Binding-site contacts:
Ligand atom N2 contacts residue ASN122 of chain 1.K at 2.9 Å (h-bond).
Ligand atom O5 contacts residue ASN122 of chain 1.K at 2.4 Å (h-bond).
Ligand atom N2 contacts residue THR124 of chain 1.K at 4.1 Å.
Ligand atom C8 contacts residue ASN122 of chain 1.K at 4.5 Å.
Ligand atom C1 contacts residue ASN125 of chain 1.K at 4.0 Å.
Ligand atom C4 contacts residue ASN122 of chain 1.K at 4.3 Å.
Ligand atom C6 contacts residue VAL171 of chain 1.K at 4.1 Å (hydrophobic).
Ligand atom C7 contacts residue ASN122 of chain 1.K at 3.5 Å.
Ligand atom O5 contacts residue ASN125 of chain 1.K at 4.1 Å.
Ligand atom C1 contacts residue ASN122 of chain 1.K at 1.5 Å.
Ligand atom O7 contacts residue ASN122 of chain 1.K at 3.6 Å.
Ligand atom C2 contacts residue ASN122 of chain 1.K at 2.5 Å.
Ligand atom C5 contacts residue ASN125 of chain 1.K at 4.2 Å.
Ligand atom C5 contacts residue ASN122 of chain 1.K at 3.7 Å.
Ligand atom C8 contacts residue ALA123 of chain 1.K at 3.9 Å (hydrophobic).
Ligand atom C3 contacts residue ASN122 of chain 1.K at 3.8 Å.

Sequence of chain 1.K:
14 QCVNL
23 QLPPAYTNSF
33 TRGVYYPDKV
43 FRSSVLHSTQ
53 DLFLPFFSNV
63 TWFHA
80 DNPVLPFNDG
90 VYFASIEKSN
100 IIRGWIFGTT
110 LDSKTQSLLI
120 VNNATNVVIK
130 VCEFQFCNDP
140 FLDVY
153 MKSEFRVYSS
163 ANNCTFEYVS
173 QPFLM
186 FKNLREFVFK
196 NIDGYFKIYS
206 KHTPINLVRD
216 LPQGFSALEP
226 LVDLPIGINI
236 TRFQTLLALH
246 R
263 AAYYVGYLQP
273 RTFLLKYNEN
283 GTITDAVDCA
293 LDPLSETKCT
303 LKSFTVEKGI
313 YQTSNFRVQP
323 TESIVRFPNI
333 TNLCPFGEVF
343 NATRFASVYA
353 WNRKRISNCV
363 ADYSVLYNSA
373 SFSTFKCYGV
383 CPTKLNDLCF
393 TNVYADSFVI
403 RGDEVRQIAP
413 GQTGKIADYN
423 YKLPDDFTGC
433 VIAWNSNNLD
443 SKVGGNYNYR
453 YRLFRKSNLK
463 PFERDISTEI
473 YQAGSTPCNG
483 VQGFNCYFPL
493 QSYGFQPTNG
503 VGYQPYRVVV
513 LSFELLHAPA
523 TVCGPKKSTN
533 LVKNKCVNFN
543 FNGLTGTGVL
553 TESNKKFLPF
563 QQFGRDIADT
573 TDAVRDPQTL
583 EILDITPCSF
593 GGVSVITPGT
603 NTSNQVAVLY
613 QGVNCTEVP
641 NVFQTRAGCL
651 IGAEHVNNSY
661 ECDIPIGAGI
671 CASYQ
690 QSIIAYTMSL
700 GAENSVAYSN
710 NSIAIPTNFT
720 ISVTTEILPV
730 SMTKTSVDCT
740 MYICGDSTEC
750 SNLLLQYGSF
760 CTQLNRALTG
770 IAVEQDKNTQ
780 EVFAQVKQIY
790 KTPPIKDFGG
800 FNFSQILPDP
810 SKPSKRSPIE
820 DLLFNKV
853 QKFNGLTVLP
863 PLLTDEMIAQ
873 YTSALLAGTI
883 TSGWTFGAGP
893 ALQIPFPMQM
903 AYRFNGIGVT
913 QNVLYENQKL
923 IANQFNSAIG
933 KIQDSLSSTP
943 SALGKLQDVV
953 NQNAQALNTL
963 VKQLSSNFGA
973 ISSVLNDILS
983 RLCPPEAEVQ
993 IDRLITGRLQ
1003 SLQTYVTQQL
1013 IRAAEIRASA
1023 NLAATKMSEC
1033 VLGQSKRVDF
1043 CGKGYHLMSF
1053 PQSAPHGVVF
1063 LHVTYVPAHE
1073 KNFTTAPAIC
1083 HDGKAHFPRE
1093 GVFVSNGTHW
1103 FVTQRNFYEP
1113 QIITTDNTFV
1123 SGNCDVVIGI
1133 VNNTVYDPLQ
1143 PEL

The small molecule below binds the protein below.
Small molecule (SMILES): CC(=O)N[C@@H]1[C@@H](O)[C@H](O)[C@@H](CO)O[C@H]1O